A protein and the small-molecule ligand that binds it are described below.
Small molecule (SMILES): CC(=O)N[C@H]1[C@H](O[C@H]2[C@H](O)[C@@H](NC(C)=O)CO[C@@H]2CO)O[C@H](CO)[C@@H](O)[C@@H]1O

Sequence of chain 1.D:
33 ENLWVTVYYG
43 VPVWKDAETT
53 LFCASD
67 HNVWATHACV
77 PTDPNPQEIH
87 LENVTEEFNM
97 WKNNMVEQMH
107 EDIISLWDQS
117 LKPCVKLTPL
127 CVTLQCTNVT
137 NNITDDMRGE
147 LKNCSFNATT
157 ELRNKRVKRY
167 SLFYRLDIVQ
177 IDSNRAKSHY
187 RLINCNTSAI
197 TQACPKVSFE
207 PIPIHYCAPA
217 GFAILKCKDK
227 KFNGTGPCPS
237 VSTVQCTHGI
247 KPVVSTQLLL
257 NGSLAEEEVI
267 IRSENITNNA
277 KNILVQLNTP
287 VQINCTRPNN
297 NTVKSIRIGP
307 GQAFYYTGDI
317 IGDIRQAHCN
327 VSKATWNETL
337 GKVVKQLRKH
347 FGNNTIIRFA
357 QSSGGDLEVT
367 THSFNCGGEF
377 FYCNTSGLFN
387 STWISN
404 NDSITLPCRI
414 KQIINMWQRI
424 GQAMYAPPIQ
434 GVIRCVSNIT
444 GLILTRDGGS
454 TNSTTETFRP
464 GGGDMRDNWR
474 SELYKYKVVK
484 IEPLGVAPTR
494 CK

Binding-site contacts:
Ligand atom C5 contacts residue ASN326 of chain 1.D at 3.8 Å.
Ligand atom C8 contacts residue CYS291 of chain 1.D at 4.5 Å (hydrophobic).
Ligand atom O3 contacts residue HIS324 of chain 1.D at 3.9 Å.
Ligand atom N2 contacts residue ASN326 of chain 1.D at 2.9 Å (h-bond).
Ligand atom C7 contacts residue ASN290 of chain 1.D at 4.1 Å.
Ligand atom C1 contacts residue THR408 of chain 1.D at 3.6 Å.
Ligand atom C2 contacts residue HIS324 of chain 1.D at 3.8 Å.
Ligand atom C3 contacts residue HIS324 of chain 1.D at 3.6 Å.
Ligand atom O5 contacts residue SER406 of chain 1.D at 4.2 Å.
Ligand atom C8 contacts residue THR292 of chain 1.D at 3.8 Å.
Ligand atom C1 contacts residue HIS324 of chain 1.D at 4.2 Å.
Ligand atom C1 contacts residue ASN326 of chain 1.D at 1.5 Å.
Ligand atom C4 contacts residue ASN326 of chain 1.D at 4.4 Å.
Ligand atom N2 contacts residue HIS324 of chain 1.D at 2.9 Å (h-bond).
Ligand atom C3 contacts residue ASN326 of chain 1.D at 3.9 Å.
Ligand atom C7 contacts residue ASN326 of chain 1.D at 3.2 Å.
Ligand atom C8 contacts residue HIS324 of chain 1.D at 3.8 Å.
Ligand atom C7 contacts residue HIS324 of chain 1.D at 3.8 Å.
Ligand atom O5 contacts residue THR408 of chain 1.D at 3.6 Å (h-bond).
Ligand atom C2 contacts residue ASN326 of chain 1.D at 2.5 Å.
Ligand atom C8 contacts residue ASN326 of chain 1.D at 4.2 Å.
Ligand atom O7 contacts residue ASN290 of chain 1.D at 4.2 Å.
Ligand atom O6 contacts residue THR408 of chain 1.D at 4.0 Å.
Ligand atom O7 contacts residue ASN326 of chain 1.D at 3.1 Å (h-bond).
Ligand atom C8 contacts residue ASN290 of chain 1.D at 3.1 Å.
Ligand atom O5 contacts residue ASN326 of chain 1.D at 2.5 Å (h-bond).
Ligand atom C5 contacts residue THR408 of chain 1.D at 4.2 Å.